Sequence of chain 1.A:
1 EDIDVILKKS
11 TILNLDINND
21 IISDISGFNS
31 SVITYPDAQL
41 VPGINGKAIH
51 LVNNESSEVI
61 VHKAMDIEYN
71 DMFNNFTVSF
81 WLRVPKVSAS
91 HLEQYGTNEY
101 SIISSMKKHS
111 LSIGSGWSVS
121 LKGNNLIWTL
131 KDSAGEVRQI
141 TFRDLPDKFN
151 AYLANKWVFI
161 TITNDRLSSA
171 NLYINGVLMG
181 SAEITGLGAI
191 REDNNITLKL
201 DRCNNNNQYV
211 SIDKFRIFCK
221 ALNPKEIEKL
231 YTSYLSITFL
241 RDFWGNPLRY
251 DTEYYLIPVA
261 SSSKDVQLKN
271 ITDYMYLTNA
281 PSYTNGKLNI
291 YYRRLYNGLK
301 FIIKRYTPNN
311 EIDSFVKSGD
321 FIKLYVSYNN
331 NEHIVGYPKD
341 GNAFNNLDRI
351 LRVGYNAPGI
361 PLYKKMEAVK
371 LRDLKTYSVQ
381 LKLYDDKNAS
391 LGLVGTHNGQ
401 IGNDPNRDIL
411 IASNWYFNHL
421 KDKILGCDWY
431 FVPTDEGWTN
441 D

Binding-site contacts:
Ligand atom CD2 contacts residue ASP273 of chain 1.A at 3.7 Å.
Ligand atom CE3 contacts residue ASP273 of chain 1.A at 3.9 Å.
Ligand atom CD1 contacts residue GLU1 of chain 1.C at 2.9 Å.
Ligand atom CZ3 contacts residue ASP273 of chain 1.A at 3.5 Å.
Ligand atom CD2 contacts residue ILE401 of chain 1.A at 4.4 Å (hydrophobic).
Ligand atom CE2 contacts residue ILE401 of chain 1.A at 3.5 Å (hydrophobic).
Ligand atom CZ2 contacts residue LYS269 of chain 1.A at 3.8 Å.
Ligand atom CG contacts residue ARG352 of chain 1.A at 3.9 Å.
Ligand atom NE1 contacts residue ASP273 of chain 1.A at 3.0 Å (salt-bridge).
Ligand atom CA contacts residue GLU1 of chain 1.C at 2.4 Å.
Ligand atom NE1 contacts residue GLU1 of chain 1.C at 3.8 Å.
Ligand atom CZ3 contacts residue LYS269 of chain 1.A at 3.5 Å.
Ligand atom NE1 contacts residue ARG352 of chain 1.A at 3.4 Å (salt-bridge).
Ligand atom OXT contacts residue GLU1 of chain 1.C at 2.7 Å (salt-bridge).
Ligand atom CH2 contacts residue TYR274 of chain 1.A at 4.0 Å (hydrophobic).
Ligand atom CD1 contacts residue ARG352 of chain 1.A at 3.0 Å.
Ligand atom CB contacts residue ARG352 of chain 1.A at 4.5 Å.
Ligand atom CH2 contacts residue ASP273 of chain 1.A at 2.9 Å.
Ligand atom CG contacts residue GLU1 of chain 1.C at 3.9 Å.
Ligand atom O contacts residue ILE401 of chain 1.A at 4.2 Å.
Ligand atom CZ2 contacts residue ASP273 of chain 1.A at 2.8 Å.
Ligand atom O contacts residue GLU1 of chain 1.C at 4.3 Å.
Ligand atom CZ2 contacts residue ILE401 of chain 1.A at 3.4 Å (hydrophobic).
Ligand atom CB contacts residue GLU1 of chain 1.C at 3.7 Å.
Ligand atom CH2 contacts residue ASP404 of chain 1.A at 3.8 Å.
Ligand atom C contacts residue GLU1 of chain 1.C at 3.1 Å.
Ligand atom CH2 contacts residue LYS269 of chain 1.A at 2.8 Å.
Ligand atom CE2 contacts residue TYR274 of chain 1.A at 4.5 Å (hydrophobic).
Ligand atom CH2 contacts residue ILE401 of chain 1.A at 4.1 Å (hydrophobic).
Ligand atom CE2 contacts residue ARG352 of chain 1.A at 4.5 Å.
Ligand atom CZ2 contacts residue TYR274 of chain 1.A at 3.5 Å (hydrophobic).
Ligand atom CD1 contacts residue ASP273 of chain 1.A at 4.1 Å.
Ligand atom NE1 contacts residue ILE401 of chain 1.A at 3.7 Å.
Ligand atom N contacts residue GLU1 of chain 1.C at 1.3 Å.
Ligand atom CE2 contacts residue ASP273 of chain 1.A at 3.0 Å.
Ligand atom N contacts residue ARG352 of chain 1.A at 4.1 Å.
Ligand atom CZ2 contacts residue ASP404 of chain 1.A at 4.4 Å.
Ligand atom OXT contacts residue ASN342 of chain 1.A at 4.0 Å.

The protein below binds the small molecule below.
Small molecule (SMILES): N[C@@H](Cc1c[nH]c2ccccc12)C(=O)O